Binding-site contacts:
Ligand atom C1 contacts residue ARG232 of chain 14.A at 3.6 Å.
Ligand atom O1A contacts residue ASN231 of chain 14.A at 2.7 Å (h-bond).
Ligand atom C3 contacts residue THR286 of chain 9.A at 3.5 Å.
Ligand atom O4 contacts residue TRP287 of chain 9.A at 4.1 Å.
Ligand atom O1B contacts residue ASN284 of chain 9.A at 3.7 Å.
Ligand atom O10 contacts residue SER52 of chain 9.A at 4.4 Å.
Ligand atom O10 contacts residue SER256 of chain 14.A at 3.5 Å (h-bond).
Ligand atom O1A contacts residue THR286 of chain 9.A at 4.2 Å.
Ligand atom C4 contacts residue ASN231 of chain 14.A at 3.5 Å.
Ligand atom C11 contacts residue ALA253 of chain 14.A at 3.6 Å (hydrophobic).
Ligand atom O4 contacts residue VAL257 of chain 14.A at 3.1 Å.
Ligand atom C1 contacts residue ASN231 of chain 14.A at 3.6 Å.
Ligand atom C2 contacts residue ASN284 of chain 9.A at 3.9 Å.
Ligand atom C5 contacts residue ASN231 of chain 14.A at 4.5 Å.
Ligand atom O2 contacts residue TRP287 of chain 9.A at 4.5 Å.
Ligand atom C1 contacts residue ASN284 of chain 9.A at 3.8 Å.
Ligand atom O2 contacts residue ARG232 of chain 14.A at 4.5 Å.
Ligand atom O10 contacts residue ASN55 of chain 9.A at 3.4 Å (h-bond).
Ligand atom C10 contacts residue ASN55 of chain 9.A at 3.8 Å.
Ligand atom C4 contacts residue VAL257 of chain 14.A at 4.4 Å (hydrophobic).
Ligand atom O2 contacts residue ASN231 of chain 14.A at 4.2 Å.
Ligand atom C2 contacts residue THR286 of chain 9.A at 4.2 Å.
Ligand atom O4 contacts residue ASN231 of chain 14.A at 4.2 Å.
Ligand atom O1A contacts residue ARG232 of chain 14.A at 3.5 Å.
Ligand atom C3 contacts residue TRP287 of chain 9.A at 4.1 Å (hydrophobic).
Ligand atom C11 contacts residue SER256 of chain 14.A at 4.3 Å.
Ligand atom O1B contacts residue ASN231 of chain 14.A at 4.3 Å.
Ligand atom O1A contacts residue ASN284 of chain 9.A at 4.5 Å.
Ligand atom C3 contacts residue ASN231 of chain 14.A at 3.9 Å.
Ligand atom O2 contacts residue THR286 of chain 9.A at 4.0 Å.
Ligand atom C11 contacts residue GLY254 of chain 14.A at 3.6 Å.
Ligand atom C2 contacts residue ASN231 of chain 14.A at 4.0 Å.
Ligand atom C10 contacts residue SER256 of chain 14.A at 4.2 Å.
Ligand atom O1B contacts residue ARG232 of chain 14.A at 2.5 Å (salt-bridge).
Ligand atom O2 contacts residue ASN284 of chain 9.A at 3.0 Å (h-bond).
Ligand atom C11 contacts residue ASN55 of chain 9.A at 3.2 Å.

Sequence of chain 9.A:
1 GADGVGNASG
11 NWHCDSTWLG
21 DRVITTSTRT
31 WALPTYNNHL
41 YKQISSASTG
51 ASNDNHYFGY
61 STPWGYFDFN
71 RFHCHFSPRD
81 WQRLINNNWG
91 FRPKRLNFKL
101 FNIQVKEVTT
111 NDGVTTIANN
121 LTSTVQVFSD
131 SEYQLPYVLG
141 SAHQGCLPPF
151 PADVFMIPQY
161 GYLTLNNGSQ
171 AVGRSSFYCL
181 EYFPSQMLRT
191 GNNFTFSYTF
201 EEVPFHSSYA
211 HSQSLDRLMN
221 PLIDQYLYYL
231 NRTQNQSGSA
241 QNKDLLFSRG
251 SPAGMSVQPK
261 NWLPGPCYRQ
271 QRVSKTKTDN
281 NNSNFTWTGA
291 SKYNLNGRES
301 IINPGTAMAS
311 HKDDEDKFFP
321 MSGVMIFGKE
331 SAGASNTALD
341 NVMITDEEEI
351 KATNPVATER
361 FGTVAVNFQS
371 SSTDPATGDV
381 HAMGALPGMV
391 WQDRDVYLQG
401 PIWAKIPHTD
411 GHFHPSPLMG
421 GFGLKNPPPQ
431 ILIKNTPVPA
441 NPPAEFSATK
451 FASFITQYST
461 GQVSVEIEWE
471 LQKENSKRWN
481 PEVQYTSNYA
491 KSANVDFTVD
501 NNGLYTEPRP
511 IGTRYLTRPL

This protein binds this small molecule.
Small molecule (SMILES): CC(=O)N[C@H]1[C@H]([C@H](O)[C@H](O)CO)O[C@@](O)(C(=O)O)C[C@@H]1O

Sequence of chain 14.A:
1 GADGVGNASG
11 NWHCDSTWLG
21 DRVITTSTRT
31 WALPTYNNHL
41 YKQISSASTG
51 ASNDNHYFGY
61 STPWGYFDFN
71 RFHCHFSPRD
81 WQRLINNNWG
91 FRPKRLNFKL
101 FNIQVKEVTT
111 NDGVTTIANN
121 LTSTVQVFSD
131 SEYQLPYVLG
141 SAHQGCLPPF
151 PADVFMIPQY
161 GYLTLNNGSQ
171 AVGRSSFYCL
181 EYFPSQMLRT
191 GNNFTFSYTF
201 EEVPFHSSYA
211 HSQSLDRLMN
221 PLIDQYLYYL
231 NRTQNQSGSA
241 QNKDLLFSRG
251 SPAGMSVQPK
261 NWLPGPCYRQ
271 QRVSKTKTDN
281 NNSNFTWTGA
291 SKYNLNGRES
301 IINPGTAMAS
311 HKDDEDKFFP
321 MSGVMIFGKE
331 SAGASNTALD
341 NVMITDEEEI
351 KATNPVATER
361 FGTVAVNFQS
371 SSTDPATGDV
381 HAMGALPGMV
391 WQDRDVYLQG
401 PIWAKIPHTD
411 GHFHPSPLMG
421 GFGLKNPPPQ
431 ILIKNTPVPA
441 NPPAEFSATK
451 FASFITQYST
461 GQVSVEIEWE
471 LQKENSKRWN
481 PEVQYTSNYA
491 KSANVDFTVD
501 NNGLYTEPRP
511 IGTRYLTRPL